Binding-site contacts:
Ligand atom C20 contacts residue LYS112 of chain 1.A at 3.8 Å.
Ligand atom C20 contacts residue LEU115 of chain 1.A at 3.8 Å (hydrophobic).
Ligand atom O10 contacts residue ALA111 of chain 1.A at 4.3 Å.
Ligand atom C52 contacts residue TRP114 of chain 1.A at 4.2 Å (hydrophobic).
Ligand atom O30 contacts residue LYS112 of chain 1.A at 2.5 Å (salt-bridge).
Ligand atom O20 contacts residue ASN113 of chain 1.A at 3.8 Å.
Ligand atom O20 contacts residue TRP114 of chain 1.A at 3.2 Å (h-bond).
Ligand atom O20 contacts residue LYS112 of chain 1.A at 3.1 Å (salt-bridge).
Ligand atom C22 contacts residue TYR118 of chain 1.A at 4.2 Å (hydrophobic).
Ligand atom C10 contacts residue LEU115 of chain 1.A at 4.4 Å (hydrophobic).
Ligand atom C10 contacts residue ALA111 of chain 1.A at 3.6 Å (hydrophobic).
Ligand atom C20 contacts residue ALA111 of chain 1.A at 3.5 Å (hydrophobic).
Ligand atom C22 contacts residue THR259 of chain 1.A at 4.3 Å.
Ligand atom C32 contacts residue TYR118 of chain 1.A at 3.6 Å (hydrophobic).
Ligand atom O30 contacts residue ALA111 of chain 1.A at 4.3 Å.
Ligand atom C32 contacts residue PHE90 of chain 1.A at 3.7 Å (hydrophobic).
Ligand atom O10 contacts residue TRP114 of chain 1.A at 4.4 Å.
Ligand atom C42 contacts residue PHE90 of chain 1.A at 3.8 Å (hydrophobic).
Ligand atom C52 contacts residue LEU115 of chain 1.A at 4.0 Å (hydrophobic).
Ligand atom C30 contacts residue LYS112 of chain 1.A at 3.3 Å.
Ligand atom O20 contacts residue LEU115 of chain 1.A at 3.0 Å (h-bond).
Ligand atom C30 contacts residue ALA111 of chain 1.A at 3.6 Å (hydrophobic).
Ligand atom C42 contacts residue TRP114 of chain 1.A at 3.9 Å (hydrophobic).
Ligand atom C12 contacts residue LEU115 of chain 1.A at 4.2 Å (hydrophobic).
Ligand atom O20 contacts residue ALA111 of chain 1.A at 2.9 Å (h-bond).
Ligand atom O2 contacts residue LYS112 of chain 1.A at 4.4 Å.
Ligand atom C42 contacts residue LEU115 of chain 1.A at 4.3 Å (hydrophobic).
Ligand atom C61 contacts residue TRP114 of chain 1.A at 4.2 Å (hydrophobic).
Ligand atom C62 contacts residue LEU115 of chain 1.A at 4.5 Å (hydrophobic).
Ligand atom O10 contacts residue LEU115 of chain 1.A at 3.7 Å.

The small molecule below binds the protein below.
Small molecule (SMILES): OC[C@H]1O[C@H](O[C@H]2[C@H](O)[C@@H](O)[C@H](OCCC3CCCCC3)O[C@@H]2CO)[C@H](O)[C@@H](O)[C@@H]1O

Sequence of chain 1.A:
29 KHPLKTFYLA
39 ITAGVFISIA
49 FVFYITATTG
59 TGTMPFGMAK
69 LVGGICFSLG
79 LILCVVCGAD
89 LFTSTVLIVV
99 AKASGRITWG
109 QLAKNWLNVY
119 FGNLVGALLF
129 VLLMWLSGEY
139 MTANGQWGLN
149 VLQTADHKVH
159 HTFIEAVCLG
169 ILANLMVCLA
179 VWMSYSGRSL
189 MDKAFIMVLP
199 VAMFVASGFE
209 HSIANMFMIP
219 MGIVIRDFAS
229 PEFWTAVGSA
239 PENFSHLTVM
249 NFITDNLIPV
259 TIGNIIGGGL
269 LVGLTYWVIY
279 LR